Sequence of chain 1.D:
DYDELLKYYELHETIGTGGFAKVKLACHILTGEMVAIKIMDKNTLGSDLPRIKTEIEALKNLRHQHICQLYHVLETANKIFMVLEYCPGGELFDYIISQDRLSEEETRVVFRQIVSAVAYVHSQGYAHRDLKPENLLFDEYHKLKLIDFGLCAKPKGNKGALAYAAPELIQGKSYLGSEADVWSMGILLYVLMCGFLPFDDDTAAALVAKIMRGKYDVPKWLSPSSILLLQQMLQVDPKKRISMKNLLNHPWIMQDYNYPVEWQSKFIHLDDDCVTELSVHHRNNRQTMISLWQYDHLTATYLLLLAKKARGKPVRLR

Sequence of chain 1.A:
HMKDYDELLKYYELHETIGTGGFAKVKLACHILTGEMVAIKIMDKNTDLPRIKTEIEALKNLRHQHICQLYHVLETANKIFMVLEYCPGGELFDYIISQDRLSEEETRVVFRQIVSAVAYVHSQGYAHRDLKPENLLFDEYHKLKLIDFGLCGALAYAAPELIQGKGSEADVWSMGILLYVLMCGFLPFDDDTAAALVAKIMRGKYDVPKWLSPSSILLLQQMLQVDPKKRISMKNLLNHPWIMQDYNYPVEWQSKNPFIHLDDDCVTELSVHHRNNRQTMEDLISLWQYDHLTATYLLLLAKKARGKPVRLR

Binding-site contacts:
Ligand atom N26 contacts residue ILE169 of chain 1.A at 3.9 Å.
Ligand atom C23 contacts residue LEU106 of chain 1.A at 4.0 Å (hydrophobic).
Ligand atom C1 contacts residue THR39 of chain 1.D at 3.6 Å.
Ligand atom N11 contacts residue ILE37 of chain 1.A at 3.6 Å.
Ligand atom C14 contacts residue TYR108 of chain 1.A at 3.7 Å (hydrophobic).
Ligand atom C27 contacts residue LEU106 of chain 1.A at 3.3 Å (hydrophobic).
Ligand atom O10 contacts residue CYS109 of chain 1.A at 3.0 Å (h-bond).
Ligand atom C6 contacts residue GLU107 of chain 1.A at 3.7 Å.
Ligand atom O10 contacts residue ALA58 of chain 1.A at 3.4 Å.
Ligand atom C13 contacts residue LEU47 of chain 1.A at 3.4 Å (hydrophobic).
Ligand atom C12 contacts residue LEU47 of chain 1.A at 3.8 Å (hydrophobic).
Ligand atom C20 contacts residue ILE37 of chain 1.A at 3.8 Å (hydrophobic).
Ligand atom C1 contacts residue GLY38 of chain 1.D at 3.9 Å.
Ligand atom C9 contacts residue ILE37 of chain 1.A at 4.0 Å (hydrophobic).
Ligand atom C17 contacts residue PRO110 of chain 1.A at 3.9 Å (hydrophobic).
Ligand atom C7 contacts residue ALA58 of chain 1.A at 3.5 Å (hydrophobic).
Ligand atom O2 contacts residue ILE37 of chain 1.A at 3.3 Å.
Ligand atom O10 contacts residue TYR108 of chain 1.A at 3.9 Å.
Ligand atom C9 contacts residue ALA58 of chain 1.A at 3.7 Å (hydrophobic).
Ligand atom C14 contacts residue LEU47 of chain 1.A at 3.6 Å (hydrophobic).
Ligand atom C13 contacts residue CYS109 of chain 1.A at 3.8 Å (hydrophobic).
Ligand atom C6 contacts residue CYS90 of chain 1.A at 4.0 Å (hydrophobic).
Ligand atom C14 contacts residue PRO110 of chain 1.A at 3.6 Å (hydrophobic).
Ligand atom C1 contacts residue ILE37 of chain 1.A at 3.8 Å (hydrophobic).
Ligand atom C9 contacts residue CYS109 of chain 1.A at 3.5 Å (hydrophobic).
Ligand atom C22 contacts residue ILE37 of chain 1.A at 3.9 Å (hydrophobic).
Ligand atom C12 contacts residue CYS109 of chain 1.A at 3.5 Å (hydrophobic).
Ligand atom C13 contacts residue TYR108 of chain 1.A at 3.8 Å (hydrophobic).
Ligand atom C12 contacts residue ILE37 of chain 1.A at 3.8 Å (hydrophobic).
Ligand atom C19 contacts residue THR36 of chain 1.D at 3.9 Å.
Ligand atom N26 contacts residue LEU106 of chain 1.A at 3.6 Å.
Ligand atom C27 contacts residue ILE169 of chain 1.A at 3.8 Å (hydrophobic).
Ligand atom C8 contacts residue ALA58 of chain 1.A at 3.7 Å (hydrophobic).
Ligand atom C21 contacts residue ILE37 of chain 1.A at 3.7 Å (hydrophobic).
Ligand atom C5 contacts residue LEU159 of chain 1.A at 3.9 Å (hydrophobic).
Ligand atom C7 contacts residue CYS109 of chain 1.A at 3.9 Å (hydrophobic).
Ligand atom C13 contacts residue PRO110 of chain 1.A at 3.6 Å (hydrophobic).
Ligand atom C27 contacts residue CYS90 of chain 1.A at 3.9 Å (hydrophobic).
Ligand atom N11 contacts residue CYS109 of chain 1.A at 3.3 Å (h-bond).
Ligand atom C7 contacts residue GLU107 of chain 1.A at 3.3 Å.

This protein binds this small molecule.
Small molecule (SMILES): COc1cc(-c2cn[nH]c2)ccc1C(=O)Nc1ccc2c(c1)CC[NH2+]CC2